Binding-site contacts:
Ligand atom O6 contacts residue ASP68 of chain 1.D at 4.5 Å.
Ligand atom O6 contacts residue LYS70 of chain 1.D at 3.6 Å.
Ligand atom O4 contacts residue LYS70 of chain 1.D at 3.8 Å.
Ligand atom O6 contacts residue ASN24 of chain 1.D at 3.9 Å.
Ligand atom C4 contacts residue ASP68 of chain 1.D at 3.9 Å.
Ligand atom O4 contacts residue ASP68 of chain 1.D at 2.5 Å (salt-bridge).
Ligand atom C6 contacts residue LYS70 of chain 1.D at 3.8 Å.
Ligand atom O6 contacts residue SER71 of chain 1.D at 3.4 Å.

Sequence of chain 1.D:
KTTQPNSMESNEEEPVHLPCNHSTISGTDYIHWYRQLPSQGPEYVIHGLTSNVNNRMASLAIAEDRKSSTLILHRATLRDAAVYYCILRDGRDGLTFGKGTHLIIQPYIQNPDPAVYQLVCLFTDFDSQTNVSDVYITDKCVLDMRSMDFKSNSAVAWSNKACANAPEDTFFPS

The small molecule below binds the protein below.
Small molecule (SMILES): OC[C@H]1O[C@@](CO)(O[C@H]2O[C@H](CO)[C@@H](O)[C@H](O)[C@H]2O)[C@@H](O)[C@@H]1O